Binding-site contacts:
Ligand atom N3 contacts residue ARG73 of chain 1.B at 2.9 Å (salt-bridge).
Ligand atom O3A contacts residue MN1 of chain 1.N at 3.4 Å.
Ligand atom C5 contacts residue ASN237 of chain 1.B at 3.6 Å.
Ligand atom O3B contacts residue TRP198 of chain 1.B at 2.8 Å (h-bond).
Ligand atom O3' contacts residue ASP136 of chain 1.B at 2.9 Å.
Ligand atom O1B contacts residue HIS231 of chain 1.B at 3.6 Å (h-bond).
Ligand atom C4B contacts residue ASP136 of chain 1.B at 3.4 Å.
Ligand atom O3' contacts residue VAL137 of chain 1.B at 3.4 Å (h-bond).
Ligand atom O4 contacts residue ASP234 of chain 1.B at 3.1 Å.
Ligand atom O2B contacts residue HIS231 of chain 1.B at 3.2 Å.
Ligand atom O2 contacts residue PRO71 of chain 1.B at 3.5 Å (h-bond).
Ligand atom C6' contacts residue ARG233 of chain 1.B at 3.5 Å.
Ligand atom O1A contacts residue MN1 of chain 1.N at 2.0 Å.
Ligand atom O1A contacts residue ASP138 of chain 1.B at 3.0 Å (salt-bridge).
Ligand atom C4' contacts residue ARG233 of chain 1.B at 3.4 Å.
Ligand atom N1 contacts residue PHE110 of chain 1.B at 3.4 Å.
Ligand atom O2A contacts residue HIS231 of chain 1.B at 3.3 Å.
Ligand atom O3' contacts residue ASP138 of chain 1.B at 3.2 Å (salt-bridge).
Ligand atom O2 contacts residue PHE72 of chain 1.B at 3.2 Å.
Ligand atom O1B contacts residue LYS163 of chain 1.B at 2.9 Å (salt-bridge).
Ligand atom C4 contacts residue ASP234 of chain 1.B at 3.3 Å.
Ligand atom O2' contacts residue VAL137 of chain 1.B at 2.9 Å (h-bond).
Ligand atom C2B contacts residue VAL137 of chain 1.B at 3.5 Å (hydrophobic).
Ligand atom O1A contacts residue ARG75 of chain 1.B at 3.4 Å (salt-bridge).
Ligand atom O2 contacts residue ARG73 of chain 1.B at 2.9 Å (salt-bridge).
Ligand atom PA contacts residue ARG75 of chain 1.B at 3.5 Å.
Ligand atom O2A contacts residue ARG75 of chain 1.B at 3.2 Å (salt-bridge).
Ligand atom O2' contacts residue ASP136 of chain 1.B at 3.6 Å.
Ligand atom C5 contacts residue ASP234 of chain 1.B at 3.2 Å.
Ligand atom PB contacts residue MN1 of chain 1.N at 3.3 Å.
Ligand atom O1B contacts residue MN1 of chain 1.N at 2.3 Å.
Ligand atom O1A contacts residue HIS231 of chain 1.B at 2.9 Å (h-bond).
Ligand atom PA contacts residue MN1 of chain 1.N at 3.4 Å.
Ligand atom O1B contacts residue HIS228 of chain 1.B at 3.3 Å (h-bond).
Ligand atom C5B contacts residue ASP136 of chain 1.B at 3.4 Å.
Ligand atom O2' contacts residue PRO71 of chain 1.B at 2.8 Å (h-bond).
Ligand atom O2 contacts residue ARG75 of chain 1.B at 3.3 Å.
Ligand atom C1' contacts residue TRP198 of chain 1.B at 3.6 Å (hydrophobic).
Ligand atom C6 contacts residue PHE110 of chain 1.B at 3.4 Å (hydrophobic).
Ligand atom C2 contacts residue PHE110 of chain 1.B at 3.5 Å (hydrophobic).

This protein binds this small molecule.
Small molecule (SMILES): NCCCCCCO[P](=O)(O)O[P](=O)(O)OC[C@H]1O[C@@H](n2ccc(=O)[nH]c2=O)[C@H](O)[C@@H]1O

Sequence of chain 1.B:
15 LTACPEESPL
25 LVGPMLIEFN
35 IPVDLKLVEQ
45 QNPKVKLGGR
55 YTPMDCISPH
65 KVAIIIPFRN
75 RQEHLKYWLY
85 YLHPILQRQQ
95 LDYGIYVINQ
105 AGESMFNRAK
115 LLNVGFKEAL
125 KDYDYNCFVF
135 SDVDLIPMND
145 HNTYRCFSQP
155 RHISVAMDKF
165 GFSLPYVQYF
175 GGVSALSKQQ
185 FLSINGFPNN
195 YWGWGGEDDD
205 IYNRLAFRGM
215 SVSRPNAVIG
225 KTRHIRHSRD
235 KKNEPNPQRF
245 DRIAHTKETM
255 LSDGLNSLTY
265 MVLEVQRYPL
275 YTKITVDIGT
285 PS